A protein and the small-molecule ligand that binds it are described below.
Small molecule (SMILES): N#Cc1cccc(-n2cc(-c3ccc(S(N)(=O)=O)s3)nn2)c1

Sequence of chain 1.A:
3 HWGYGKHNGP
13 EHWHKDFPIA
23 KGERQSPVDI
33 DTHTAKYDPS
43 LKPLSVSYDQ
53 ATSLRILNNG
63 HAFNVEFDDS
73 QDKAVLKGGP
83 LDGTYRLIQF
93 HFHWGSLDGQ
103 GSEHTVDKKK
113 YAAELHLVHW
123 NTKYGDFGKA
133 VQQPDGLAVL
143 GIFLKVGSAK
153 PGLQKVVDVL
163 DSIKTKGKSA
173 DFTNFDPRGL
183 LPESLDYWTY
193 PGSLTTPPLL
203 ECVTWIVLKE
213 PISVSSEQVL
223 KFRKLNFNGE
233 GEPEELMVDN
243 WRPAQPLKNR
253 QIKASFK

Binding-site contacts:
Ligand atom C18 contacts residue THR198 of chain 1.A at 3.3 Å.
Ligand atom S21 contacts residue ZN1 of chain 1.B at 3.1 Å.
Ligand atom C5 contacts residue PHE129 of chain 1.A at 3.8 Å (hydrophobic).
Ligand atom N13 contacts residue GLN91 of chain 1.A at 3.0 Å (h-bond).
Ligand atom N24 contacts residue HIS93 of chain 1.A at 3.2 Å (h-bond).
Ligand atom O22 contacts residue VAL120 of chain 1.A at 3.8 Å.
Ligand atom O22 contacts residue HIS118 of chain 1.A at 3.5 Å (h-bond).
Ligand atom N22 contacts residue ILE90 of chain 1.A at 3.8 Å.
Ligand atom C17 contacts residue GOL1 of chain 1.D at 3.7 Å.
Ligand atom C15 contacts residue PHE129 of chain 1.A at 3.8 Å (hydrophobic).
Ligand atom C18 contacts residue LEU196 of chain 1.A at 3.9 Å (hydrophobic).
Ligand atom O23 contacts residue LEU196 of chain 1.A at 3.4 Å.
Ligand atom N24 contacts residue HIS118 of chain 1.A at 3.4 Å (h-bond).
Ligand atom N24 contacts residue ZN1 of chain 1.B at 2.0 Å.
Ligand atom C14 contacts residue GOL1 of chain 1.D at 3.6 Å.
Ligand atom N11 contacts residue PHE129 of chain 1.A at 3.3 Å.
Ligand atom C16 contacts residue GOL1 of chain 1.D at 3.7 Å.
Ligand atom C3 contacts residue PHE129 of chain 1.A at 3.2 Å (hydrophobic).
Ligand atom N22 contacts residue PHE129 of chain 1.A at 3.8 Å.
Ligand atom S21 contacts residue THR197 of chain 1.A at 3.9 Å.
Ligand atom C14 contacts residue PHE129 of chain 1.A at 3.8 Å (hydrophobic).
Ligand atom O23 contacts residue TRP207 of chain 1.A at 3.6 Å.
Ligand atom S21 contacts residue HIS93 of chain 1.A at 3.9 Å.
Ligand atom N12 contacts residue GLN91 of chain 1.A at 3.5 Å (h-bond).
Ligand atom C19 contacts residue LEU196 of chain 1.A at 3.9 Å (hydrophobic).
Ligand atom S20 contacts residue HIS93 of chain 1.A at 3.9 Å.
Ligand atom N13 contacts residue GOL1 of chain 1.D at 3.8 Å.
Ligand atom N24 contacts residue THR197 of chain 1.A at 2.9 Å (h-bond).
Ligand atom C17 contacts residue THR198 of chain 1.A at 3.5 Å.
Ligand atom N24 contacts residue HIS95 of chain 1.A at 3.4 Å (h-bond).
Ligand atom O22 contacts residue ZN1 of chain 1.B at 3.1 Å.
Ligand atom N13 contacts residue PHE129 of chain 1.A at 3.6 Å.
Ligand atom C10 contacts residue PHE129 of chain 1.A at 3.5 Å (hydrophobic).
Ligand atom C14 contacts residue GLN91 of chain 1.A at 3.8 Å.
Ligand atom S20 contacts residue VAL120 of chain 1.A at 3.8 Å.
Ligand atom C4 contacts residue PHE129 of chain 1.A at 3.8 Å (hydrophobic).
Ligand atom N12 contacts residue PHE129 of chain 1.A at 3.3 Å.
Ligand atom O22 contacts residue HIS93 of chain 1.A at 3.3 Å.
Ligand atom O22 contacts residue VAL141 of chain 1.A at 3.8 Å.
Ligand atom O23 contacts residue THR197 of chain 1.A at 3.0 Å (h-bond).